Binding-site contacts:
Ligand atom C4 contacts residue SER155 of chain 1.C at 3.4 Å.
Ligand atom C9 contacts residue ILE127 of chain 1.B at 4.0 Å (hydrophobic).
Ligand atom O14 contacts residue VAL117 of chain 1.B at 3.3 Å.
Ligand atom C20 contacts residue VAL157 of chain 1.C at 3.9 Å (hydrophobic).
Ligand atom C7 contacts residue TRP156 of chain 1.C at 3.4 Å (hydrophobic).
Ligand atom C13 contacts residue VAL157 of chain 1.C at 4.1 Å (hydrophobic).
Ligand atom C10 contacts residue ILE127 of chain 1.B at 3.9 Å (hydrophobic).
Ligand atom C8 contacts residue TRP156 of chain 1.C at 3.3 Å (hydrophobic).
Ligand atom C5 contacts residue TRP156 of chain 1.C at 4.0 Å (hydrophobic).
Ligand atom C19 contacts residue VAL157 of chain 1.C at 4.2 Å (hydrophobic).
Ligand atom C6 contacts residue TRP156 of chain 1.C at 3.7 Å (hydrophobic).
Ligand atom N3 contacts residue SER155 of chain 1.C at 4.0 Å.
Ligand atom C8 contacts residue ILE127 of chain 1.B at 3.9 Å (hydrophobic).
Ligand atom C4 contacts residue TYR102 of chain 1.C at 3.3 Å (hydrophobic).
Ligand atom N3 contacts residue TRP156 of chain 1.C at 3.3 Å (h-bond).
Ligand atom C19 contacts residue ARG88 of chain 1.B at 3.8 Å.
Ligand atom C13 contacts residue TRP156 of chain 1.C at 3.4 Å (hydrophobic).
Ligand atom C13 contacts residue ILE127 of chain 1.B at 3.6 Å (hydrophobic).
Ligand atom C10 contacts residue MET125 of chain 1.B at 4.2 Å (hydrophobic).
Ligand atom C19 contacts residue TYR204 of chain 1.C at 2.9 Å (hydrophobic).
Ligand atom C5 contacts residue TRP64 of chain 1.B at 3.8 Å (hydrophobic).
Ligand atom C11 contacts residue VAL157 of chain 1.C at 4.0 Å (hydrophobic).
Ligand atom C11 contacts residue ILE127 of chain 1.B at 4.1 Å (hydrophobic).
Ligand atom C11 contacts residue VAL117 of chain 1.B at 4.1 Å (hydrophobic).
Ligand atom N12 contacts residue TRP156 of chain 1.C at 4.0 Å.
Ligand atom C17 contacts residue ARG88 of chain 1.B at 4.2 Å.
Ligand atom C20 contacts residue TYR204 of chain 1.C at 4.1 Å (hydrophobic).
Ligand atom C1 contacts residue TRP64 of chain 1.B at 3.8 Å (hydrophobic).
Ligand atom C15 contacts residue VAL157 of chain 1.C at 4.2 Å (hydrophobic).
Ligand atom C10 contacts residue VAL117 of chain 1.B at 4.2 Å (hydrophobic).
Ligand atom C20 contacts residue ARG88 of chain 1.B at 4.1 Å.
Ligand atom C9 contacts residue TRP156 of chain 1.C at 3.9 Å (hydrophobic).
Ligand atom C18 contacts residue TYR204 of chain 1.C at 3.1 Å (hydrophobic).
Ligand atom C18 contacts residue ARG88 of chain 1.B at 3.9 Å.
Ligand atom N12 contacts residue VAL157 of chain 1.C at 3.6 Å.
Ligand atom C15 contacts residue VAL117 of chain 1.B at 3.6 Å (hydrophobic).
Ligand atom N12 contacts residue ILE127 of chain 1.B at 3.7 Å.
Ligand atom C16 contacts residue VAL117 of chain 1.B at 4.0 Å (hydrophobic).
Ligand atom O14 contacts residue MET125 of chain 1.B at 3.9 Å.
Ligand atom C4 contacts residue TRP156 of chain 1.C at 3.8 Å (hydrophobic).

Sequence of chain 1.C:
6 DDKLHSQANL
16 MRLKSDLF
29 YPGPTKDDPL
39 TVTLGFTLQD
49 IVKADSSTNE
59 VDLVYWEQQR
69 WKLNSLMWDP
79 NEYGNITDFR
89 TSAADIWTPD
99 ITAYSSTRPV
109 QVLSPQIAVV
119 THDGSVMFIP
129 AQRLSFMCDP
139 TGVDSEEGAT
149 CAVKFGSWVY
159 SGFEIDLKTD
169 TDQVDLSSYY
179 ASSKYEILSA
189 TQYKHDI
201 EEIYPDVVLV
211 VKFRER

The protein below binds the small molecule below.
Small molecule (SMILES): CN[C@@H](C)C/C=C/c1cncc(Oc2ccccc2)c1

Sequence of chain 1.B:
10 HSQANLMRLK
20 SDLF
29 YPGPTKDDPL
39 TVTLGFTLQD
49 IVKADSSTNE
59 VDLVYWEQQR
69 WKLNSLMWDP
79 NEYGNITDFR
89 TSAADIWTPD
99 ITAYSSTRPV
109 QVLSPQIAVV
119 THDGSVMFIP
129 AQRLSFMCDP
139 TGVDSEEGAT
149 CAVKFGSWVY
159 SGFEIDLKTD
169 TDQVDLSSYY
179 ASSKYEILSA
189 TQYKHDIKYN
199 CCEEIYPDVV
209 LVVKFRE